The small molecule below binds the protein below.
Small molecule (SMILES): CC(C)=CCC/C(C)=C/CC/C(C)=C/CCN(C)CCO[P](=O)(O)OP(=O)(O)O

Sequence of chain 1.B:
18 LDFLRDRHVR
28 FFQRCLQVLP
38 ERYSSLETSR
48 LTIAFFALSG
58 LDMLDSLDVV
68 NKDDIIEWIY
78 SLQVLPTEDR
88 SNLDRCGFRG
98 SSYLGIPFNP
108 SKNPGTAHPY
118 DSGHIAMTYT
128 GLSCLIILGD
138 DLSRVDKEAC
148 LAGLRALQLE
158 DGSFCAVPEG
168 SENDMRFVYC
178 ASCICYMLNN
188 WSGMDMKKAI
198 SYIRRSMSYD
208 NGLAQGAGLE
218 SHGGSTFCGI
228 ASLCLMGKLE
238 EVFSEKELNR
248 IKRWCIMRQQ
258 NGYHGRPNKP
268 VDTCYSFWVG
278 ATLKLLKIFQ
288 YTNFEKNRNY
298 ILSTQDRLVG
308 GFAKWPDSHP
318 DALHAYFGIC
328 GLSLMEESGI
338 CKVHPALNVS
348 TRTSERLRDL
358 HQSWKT

Binding-site contacts:
Ligand atom C5 contacts residue VAL4 of chain 1.M at 3.9 Å (hydrophobic).
Ligand atom C11 contacts residue ARG173 of chain 1.B at 3.7 Å.
Ligand atom O1B contacts residue LYS266 of chain 1.B at 2.9 Å (salt-bridge).
Ligand atom C14 contacts residue ARG173 of chain 1.B at 3.6 Å.
Ligand atom C8 contacts residue GLY221 of chain 1.B at 3.8 Å.
Ligand atom O2B contacts residue TYR272 of chain 1.B at 3.6 Å (h-bond).
Ligand atom C5 contacts residue TYR166 of chain 1.A at 3.6 Å (hydrophobic).
Ligand atom C9 contacts residue TRP275 of chain 1.B at 3.8 Å (hydrophobic).
Ligand atom C2 contacts residue TYR166 of chain 1.A at 3.6 Å (hydrophobic).
Ligand atom O3B contacts residue TYR272 of chain 1.B at 3.4 Å (h-bond).
Ligand atom C10 contacts residue LEU5 of chain 1.M at 3.7 Å (hydrophobic).
Ligand atom O1A contacts residue ARG263 of chain 1.B at 2.9 Å (salt-bridge).
Ligand atom C12 contacts residue ARG173 of chain 1.B at 3.9 Å.
Ligand atom O1B contacts residue ARG263 of chain 1.B at 3.1 Å (salt-bridge).
Ligand atom O1A contacts residue TYR200 of chain 1.A at 3.2 Å (h-bond).
Ligand atom C14 contacts residue LEU5 of chain 1.M at 3.8 Å (hydrophobic).
Ligand atom C9 contacts residue GLY221 of chain 1.B at 3.9 Å.
Ligand atom C15 contacts residue ARG173 of chain 1.B at 3.8 Å.
Ligand atom C4 contacts residue VAL4 of chain 1.M at 3.6 Å (hydrophobic).
Ligand atom C6 contacts residue HIS219 of chain 1.B at 3.6 Å.
Ligand atom C12 contacts residue TRP275 of chain 1.B at 3.8 Å (hydrophobic).
Ligand atom N3 contacts residue VAL4 of chain 1.M at 3.9 Å.
Ligand atom C18 contacts residue TYR126 of chain 1.B at 3.9 Å (hydrophobic).
Ligand atom O2B contacts residue ARG263 of chain 1.B at 3.6 Å.
Ligand atom O2A contacts residue LYS164 of chain 1.A at 3.2 Å (salt-bridge).
Ligand atom C8 contacts residue LEU5 of chain 1.M at 3.9 Å (hydrophobic).
Ligand atom C10 contacts residue TYR272 of chain 1.B at 3.7 Å (hydrophobic).
Ligand atom C16 contacts residue TYR176 of chain 1.B at 3.9 Å (hydrophobic).
Ligand atom O1 contacts residue HIS201 of chain 1.A at 3.9 Å.
Ligand atom N3 contacts residue TYR166 of chain 1.A at 3.9 Å.
Ligand atom C10 contacts residue TRP275 of chain 1.B at 3.4 Å (hydrophobic).
Ligand atom C1 contacts residue TYR200 of chain 1.A at 3.4 Å (hydrophobic).
Ligand atom C12 contacts residue CYS225 of chain 1.B at 3.9 Å (hydrophobic).
Ligand atom C19 contacts residue TYR126 of chain 1.B at 3.7 Å (hydrophobic).
Ligand atom O1A contacts residue LYS198 of chain 1.A at 3.7 Å.
Ligand atom C19 contacts residue ASN345 of chain 1.B at 3.8 Å.
Ligand atom O2B contacts residue HIS219 of chain 1.B at 2.6 Å (h-bond).
Ligand atom C13 contacts residue ARG173 of chain 1.B at 3.9 Å.
Ligand atom PB contacts residue ARG263 of chain 1.B at 3.8 Å.
Ligand atom C1 contacts residue HIS201 of chain 1.A at 3.6 Å.

Sequence of chain 1.M:
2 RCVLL

Sequence of chain 1.A:
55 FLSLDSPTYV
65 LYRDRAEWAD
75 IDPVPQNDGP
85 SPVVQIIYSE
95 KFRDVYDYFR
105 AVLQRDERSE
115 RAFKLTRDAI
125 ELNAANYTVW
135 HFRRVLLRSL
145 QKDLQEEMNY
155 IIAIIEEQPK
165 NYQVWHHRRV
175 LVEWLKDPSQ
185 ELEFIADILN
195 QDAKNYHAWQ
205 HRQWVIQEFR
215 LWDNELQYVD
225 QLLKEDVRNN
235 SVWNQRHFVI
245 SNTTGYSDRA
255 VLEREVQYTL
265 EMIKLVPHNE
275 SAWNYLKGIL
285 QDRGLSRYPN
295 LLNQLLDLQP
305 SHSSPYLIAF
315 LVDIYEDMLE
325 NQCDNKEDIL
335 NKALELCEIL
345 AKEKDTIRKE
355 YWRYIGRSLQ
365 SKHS